Sequence of chain 1.A:
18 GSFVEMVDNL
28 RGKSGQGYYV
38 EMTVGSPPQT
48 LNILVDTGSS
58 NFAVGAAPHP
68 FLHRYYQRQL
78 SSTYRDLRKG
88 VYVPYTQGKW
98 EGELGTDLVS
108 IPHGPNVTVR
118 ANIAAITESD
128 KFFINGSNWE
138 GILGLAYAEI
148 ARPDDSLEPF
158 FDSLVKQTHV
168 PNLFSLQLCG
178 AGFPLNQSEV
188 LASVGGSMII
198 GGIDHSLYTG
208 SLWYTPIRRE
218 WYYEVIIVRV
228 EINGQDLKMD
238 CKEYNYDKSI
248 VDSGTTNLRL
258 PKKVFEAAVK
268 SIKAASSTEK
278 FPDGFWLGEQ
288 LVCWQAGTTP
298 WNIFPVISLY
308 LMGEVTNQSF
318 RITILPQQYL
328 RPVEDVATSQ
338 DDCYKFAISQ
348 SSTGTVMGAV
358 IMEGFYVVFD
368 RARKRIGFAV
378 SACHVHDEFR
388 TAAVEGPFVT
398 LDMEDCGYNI

This small molecule binds to this protein.
Small molecule (SMILES): [H]/N=C1/N[C@](CCC2CCCCC2)(CC2CCCCC2)C(=O)N1Cc1ccc(CN2C[C@H](CCC)NC2=O)cc1

Binding-site contacts:
Ligand atom C12 contacts residue GLY251 of chain 1.A at 3.3 Å.
Ligand atom C28 contacts residue GLY34 of chain 1.A at 3.8 Å.
Ligand atom C1 contacts residue ASP53 of chain 1.A at 3.9 Å.
Ligand atom C34 contacts residue VAL90 of chain 1.A at 3.9 Å (hydrophobic).
Ligand atom N3 contacts residue ASP53 of chain 1.A at 2.9 Å (salt-bridge).
Ligand atom C14 contacts residue ASP53 of chain 1.A at 3.9 Å.
Ligand atom C27 contacts residue GLY32 of chain 1.A at 3.9 Å.
Ligand atom C25 contacts residue THR253 of chain 1.A at 3.6 Å.
Ligand atom N3 contacts residue GLY55 of chain 1.A at 3.8 Å.
Ligand atom C15 contacts residue LEU51 of chain 1.A at 3.8 Å (hydrophobic).
Ligand atom C31 contacts residue ILE147 of chain 1.A at 3.6 Å (hydrophobic).
Ligand atom C28 contacts residue GLY251 of chain 1.A at 3.5 Å.
Ligand atom N1 contacts residue SER56 of chain 1.A at 3.9 Å.
Ligand atom C32 contacts residue ARG149 of chain 1.A at 3.5 Å.
Ligand atom C2 contacts residue ASP249 of chain 1.A at 3.9 Å.
Ligand atom C18 contacts residue TYR92 of chain 1.A at 3.6 Å (hydrophobic).
Ligand atom C27 contacts residue GLY251 of chain 1.A at 3.6 Å.
Ligand atom C19 contacts residue GLY55 of chain 1.A at 3.8 Å.
Ligand atom O2 contacts residue THR253 of chain 1.A at 3.0 Å (h-bond).
Ligand atom C2 contacts residue ASP53 of chain 1.A at 3.5 Å.
Ligand atom N1 contacts residue ASP53 of chain 1.A at 2.7 Å (salt-bridge).
Ligand atom C8 contacts residue THR252 of chain 1.A at 3.7 Å.
Ligand atom C7 contacts residue ASP249 of chain 1.A at 3.6 Å.
Ligand atom O1 contacts residue TYR92 of chain 1.A at 3.5 Å.
Ligand atom C18 contacts residue PHE129 of chain 1.A at 3.9 Å (hydrophobic).
Ligand atom C27 contacts residue THR253 of chain 1.A at 3.9 Å.
Ligand atom N3 contacts residue ASP249 of chain 1.A at 2.8 Å (salt-bridge).
Ligand atom C15 contacts residue GLY251 of chain 1.A at 3.6 Å.
Ligand atom C5 contacts residue SER56 of chain 1.A at 3.9 Å.
Ligand atom C13 contacts residue GLY251 of chain 1.A at 3.2 Å.
Ligand atom O2 contacts residue THR252 of chain 1.A at 3.8 Å.
Ligand atom N5 contacts residue THR253 of chain 1.A at 2.9 Å (h-bond).
Ligand atom C26 contacts residue ILE131 of chain 1.A at 3.6 Å (hydrophobic).
Ligand atom C30 contacts residue GLY55 of chain 1.A at 3.7 Å.
Ligand atom C33 contacts residue VAL90 of chain 1.A at 3.8 Å (hydrophobic).
Ligand atom C28 contacts residue GLN33 of chain 1.A at 3.7 Å.
Ligand atom C13 contacts residue THR252 of chain 1.A at 3.4 Å.
Ligand atom C19 contacts residue SER56 of chain 1.A at 3.8 Å.
Ligand atom C29 contacts residue SER56 of chain 1.A at 3.8 Å.
Ligand atom C33 contacts residue ARG149 of chain 1.A at 3.8 Å.